Binding-site contacts:
Ligand atom S01 contacts residue HIS98 of chain 1.A at 3.6 Å (h-bond).
Ligand atom C03 contacts residue TRP69 of chain 1.A at 4.2 Å (hydrophobic).
Ligand atom N07 contacts residue ZN1 of chain 1.F at 4.4 Å.
Ligand atom S13 contacts residue VAL49 of chain 1.A at 4.5 Å.
Ligand atom N07 contacts residue HIS226 of chain 1.A at 4.3 Å.
Ligand atom S01 contacts residue HIS165 of chain 1.A at 3.2 Å (h-bond).
Ligand atom C03 contacts residue ZN1 of chain 1.F at 3.8 Å.
Ligand atom C03 contacts residue ASP100 of chain 1.A at 3.9 Å.
Ligand atom C03 contacts residue HIS226 of chain 1.A at 4.2 Å.
Ligand atom C09 contacts residue HIS226 of chain 1.A at 4.2 Å.
Ligand atom S13 contacts residue MET43 of chain 1.A at 3.8 Å.
Ligand atom S01 contacts residue HIS226 of chain 1.A at 3.5 Å (h-bond).
Ligand atom C02 contacts residue ZN1 of chain 1.E at 3.3 Å.
Ligand atom C12 contacts residue HIS226 of chain 1.A at 4.1 Å.
Ligand atom S04 contacts residue TRP69 of chain 1.A at 3.8 Å.
Ligand atom S01 contacts residue ASP100 of chain 1.A at 3.7 Å.
Ligand atom S01 contacts residue HIS96 of chain 1.A at 4.2 Å.
Ligand atom S01 contacts residue ZN1 of chain 1.F at 2.3 Å.
Ligand atom S01 contacts residue ZN1 of chain 1.E at 2.4 Å.
Ligand atom C12 contacts residue VAL49 of chain 1.A at 4.0 Å (hydrophobic).
Ligand atom C05 contacts residue MET43 of chain 1.A at 4.2 Å (hydrophobic).
Ligand atom C08 contacts residue HIS226 of chain 1.A at 3.5 Å.
Ligand atom C02 contacts residue ASP100 of chain 1.A at 3.7 Å.
Ligand atom C02 contacts residue ZN1 of chain 1.F at 3.5 Å.
Ligand atom C02 contacts residue HIS98 of chain 1.A at 3.5 Å.
Ligand atom C08 contacts residue ZN1 of chain 1.F at 4.2 Å.
Ligand atom S01 contacts residue CYS184 of chain 1.A at 3.7 Å.
Ligand atom O11 contacts residue HIS226 of chain 1.A at 4.0 Å.

This protein binds this small molecule.
Small molecule (SMILES): O=C(O)[C@@H]1CS[C@H]2CS[C@H](CS)N21

Sequence of chain 1.A:
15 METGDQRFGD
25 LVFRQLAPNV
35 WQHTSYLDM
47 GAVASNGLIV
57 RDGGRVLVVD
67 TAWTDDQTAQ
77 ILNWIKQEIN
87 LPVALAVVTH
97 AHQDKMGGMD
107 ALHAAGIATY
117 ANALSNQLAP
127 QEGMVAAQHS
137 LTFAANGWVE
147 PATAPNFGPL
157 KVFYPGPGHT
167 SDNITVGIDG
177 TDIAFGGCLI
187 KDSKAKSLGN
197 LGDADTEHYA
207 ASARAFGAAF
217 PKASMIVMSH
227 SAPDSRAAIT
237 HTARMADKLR